Binding-site contacts:
Ligand atom O4 contacts residue ASP29 of chain 1.B at 2.6 Å (salt-bridge).
Ligand atom C10 contacts residue GLY48 of chain 1.B at 3.4 Å.
Ligand atom O1 contacts residue ASP25 of chain 1.A at 2.9 Å (salt-bridge).
Ligand atom C69 contacts residue GLY48 of chain 1.A at 3.6 Å.
Ligand atom C8 contacts residue PRO81 of chain 1.A at 3.5 Å (hydrophobic).
Ligand atom C53 contacts residue ASP25 of chain 1.B at 3.0 Å.
Ligand atom O54 contacts residue ASP29 of chain 1.A at 2.7 Å (salt-bridge).
Ligand atom O9 contacts residue GLY48 of chain 1.B at 3.4 Å (h-bond).
Ligand atom N51 contacts residue GLY27 of chain 1.A at 3.1 Å (h-bond).
Ligand atom O51 contacts residue ASP25 of chain 1.A at 2.7 Å (salt-bridge).
Ligand atom C6 contacts residue GLY49 of chain 1.B at 3.5 Å.
Ligand atom O52 contacts residue GLY49 of chain 1.A at 3.4 Å.
Ligand atom O51 contacts residue GLY27 of chain 1.A at 3.2 Å.
Ligand atom O1 contacts residue GLY27 of chain 1.B at 2.8 Å (h-bond).
Ligand atom N52 contacts residue GLY48 of chain 1.A at 2.8 Å (h-bond).
Ligand atom O52 contacts residue GLY48 of chain 1.A at 3.5 Å (h-bond).
Ligand atom C52 contacts residue ASP25 of chain 1.B at 3.1 Å.
Ligand atom C6 contacts residue PRO81 of chain 1.A at 3.5 Å (hydrophobic).
Ligand atom O58 contacts residue GLY48 of chain 1.A at 2.7 Å (h-bond).
Ligand atom C68 contacts residue GLY48 of chain 1.A at 3.2 Å.
Ligand atom N2 contacts residue GLY48 of chain 1.B at 2.9 Å (h-bond).
Ligand atom C67 contacts residue MET46 of chain 1.A at 3.6 Å (hydrophobic).
Ligand atom O51 contacts residue ASP25 of chain 1.B at 2.7 Å (salt-bridge).
Ligand atom C58 contacts residue ILE50 of chain 1.A at 3.4 Å (hydrophobic).
Ligand atom C18 contacts residue ASP29 of chain 1.B at 3.0 Å.
Ligand atom N54 contacts residue ASP29 of chain 1.A at 3.0 Å (salt-bridge).
Ligand atom O54 contacts residue ALA28 of chain 1.A at 3.4 Å.
Ligand atom O58 contacts residue ILE47 of chain 1.A at 3.1 Å.
Ligand atom C7 contacts residue PRO81 of chain 1.A at 3.5 Å (hydrophobic).
Ligand atom C2 contacts residue ASP25 of chain 1.A at 3.0 Å.
Ligand atom O54 contacts residue GLY27 of chain 1.A at 3.5 Å (h-bond).
Ligand atom C6 contacts residue ILE50 of chain 1.B at 3.5 Å (hydrophobic).
Ligand atom C7 contacts residue GLY49 of chain 1.B at 3.5 Å.
Ligand atom C59 contacts residue ILE84 of chain 1.B at 3.5 Å (hydrophobic).
Ligand atom O2 contacts residue GLY49 of chain 1.B at 3.1 Å.
Ligand atom O4 contacts residue ALA28 of chain 1.B at 3.1 Å.
Ligand atom C58 contacts residue GLY49 of chain 1.A at 3.5 Å.
Ligand atom C13 contacts residue PRO81 of chain 1.A at 3.5 Å (hydrophobic).
Ligand atom N4 contacts residue GLY48 of chain 1.B at 3.0 Å (h-bond).
Ligand atom C16 contacts residue PHE53 of chain 1.B at 3.5 Å (hydrophobic).

This small molecule binds to this protein.
Small molecule (SMILES): CC(C)[C@H](NC(=O)[C@H](C)NC(=O)OCc1ccccc1)C(=O)N[C@@H](Cc1ccccc1)[C@@H](O)[C@H](O)[C@H](Cc1ccccc1)NC(=O)[C@@H](NC(=O)[C@H](C)NC(=O)OCc1ccccc1)C(C)C

Sequence of chain 1.A:
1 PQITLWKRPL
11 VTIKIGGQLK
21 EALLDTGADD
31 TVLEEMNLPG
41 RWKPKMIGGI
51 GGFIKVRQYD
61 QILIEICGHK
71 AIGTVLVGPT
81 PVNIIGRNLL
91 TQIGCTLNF

Sequence of chain 1.B:
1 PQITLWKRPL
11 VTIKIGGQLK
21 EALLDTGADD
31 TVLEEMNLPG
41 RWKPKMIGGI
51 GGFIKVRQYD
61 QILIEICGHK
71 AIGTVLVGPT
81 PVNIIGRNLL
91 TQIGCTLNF